This protein binds this small molecule.
Small molecule (SMILES): CCCCCCCCCCCC[N+](C)(C)CCCS(=O)(=O)O

Binding-site contacts:
Ligand atom O3S contacts residue PHE223 of chain 52.A at 3.9 Å.
Ligand atom S1 contacts residue LYS215 of chain 52.A at 4.1 Å.
Ligand atom C11 contacts residue C151 of chain 52.D at 3.5 Å.
Ligand atom O3S contacts residue GLY222 of chain 52.A at 2.9 Å (h-bond).
Ligand atom C5 contacts residue C151 of chain 52.D at 4.0 Å.
Ligand atom O1S contacts residue PHE223 of chain 52.A at 4.5 Å.
Ligand atom C10 contacts residue C151 of chain 52.D at 3.4 Å.
Ligand atom O1S contacts residue TRP374 of chain 52.A at 4.3 Å.
Ligand atom C3 contacts residue TRP374 of chain 52.A at 4.3 Å (hydrophobic).
Ligand atom C8 contacts residue C151 of chain 52.D at 3.7 Å.
Ligand atom C2 contacts residue TRP374 of chain 52.A at 4.1 Å (hydrophobic).
Ligand atom C13 contacts residue C151 of chain 52.D at 4.5 Å.
Ligand atom C7 contacts residue C151 of chain 52.D at 3.4 Å.
Ligand atom C1 contacts residue TRP374 of chain 52.A at 3.6 Å (hydrophobic).
Ligand atom C9 contacts residue C151 of chain 52.D at 3.4 Å.
Ligand atom C16 contacts residue ASP229 of chain 52.A at 4.3 Å.
Ligand atom O1S contacts residue LYS215 of chain 52.A at 2.7 Å (salt-bridge).
Ligand atom O2S contacts residue ARG224 of chain 52.A at 4.5 Å.
Ligand atom C12 contacts residue C151 of chain 52.D at 3.4 Å.
Ligand atom O1S contacts residue GLY222 of chain 52.A at 2.3 Å (h-bond).
Ligand atom S1 contacts residue TRP374 of chain 52.A at 4.0 Å.
Ligand atom O3S contacts residue TRP374 of chain 52.A at 3.3 Å.
Ligand atom S1 contacts residue ARG224 of chain 52.A at 4.3 Å.
Ligand atom S1 contacts residue GLY222 of chain 52.A at 3.0 Å (h-bond).
Ligand atom C6 contacts residue C151 of chain 52.D at 4.2 Å.
Ligand atom O3S contacts residue ARG224 of chain 52.A at 2.9 Å (salt-bridge).
Ligand atom O2S contacts residue GLY222 of chain 52.A at 3.3 Å (h-bond).

Sequence of chain 52.A:
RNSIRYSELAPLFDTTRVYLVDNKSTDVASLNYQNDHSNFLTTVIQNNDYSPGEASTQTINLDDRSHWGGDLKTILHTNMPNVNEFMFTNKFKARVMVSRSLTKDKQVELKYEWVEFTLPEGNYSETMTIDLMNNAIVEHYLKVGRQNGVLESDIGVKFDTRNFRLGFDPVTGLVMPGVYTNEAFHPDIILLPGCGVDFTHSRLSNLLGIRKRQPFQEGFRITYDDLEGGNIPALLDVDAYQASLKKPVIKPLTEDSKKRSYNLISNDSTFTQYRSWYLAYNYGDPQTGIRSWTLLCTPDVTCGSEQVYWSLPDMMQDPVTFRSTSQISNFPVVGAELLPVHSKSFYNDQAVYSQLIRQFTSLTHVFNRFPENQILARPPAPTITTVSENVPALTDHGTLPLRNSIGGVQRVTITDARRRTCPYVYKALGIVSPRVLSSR